Binding-site contacts:
Ligand atom C3 contacts residue TYR135 of chain 1.E at 4.4 Å (hydrophobic).
Ligand atom C7 contacts residue ASN106 of chain 1.E at 3.5 Å.
Ligand atom O5 contacts residue ASN118 of chain 1.E at 2.4 Å (h-bond).
Ligand atom C7 contacts residue VAL104 of chain 1.E at 4.5 Å (hydrophobic).
Ligand atom C1 contacts residue ASN118 of chain 1.E at 1.4 Å.
Ligand atom C1 contacts residue TYR135 of chain 1.E at 4.4 Å (hydrophobic).
Ligand atom C5 contacts residue ASN118 of chain 1.E at 3.7 Å.
Ligand atom C7 contacts residue ASN118 of chain 1.E at 3.9 Å.
Ligand atom O7 contacts residue ASN118 of chain 1.E at 4.5 Å.
Ligand atom C2 contacts residue ASN118 of chain 1.E at 2.4 Å.
Ligand atom C8 contacts residue LEU137 of chain 1.E at 4.2 Å (hydrophobic).
Ligand atom C8 contacts residue ASP290 of chain 1.E at 3.6 Å.
Ligand atom N2 contacts residue ASN118 of chain 1.E at 2.9 Å (h-bond).
Ligand atom C8 contacts residue ASN106 of chain 1.E at 3.5 Å.
Ligand atom O7 contacts residue ASN106 of chain 1.E at 3.0 Å (h-bond).
Ligand atom C4 contacts residue ASN118 of chain 1.E at 4.2 Å.
Ligand atom C5 contacts residue TYR135 of chain 1.E at 4.4 Å (hydrophobic).
Ligand atom C8 contacts residue VAL104 of chain 1.E at 4.4 Å (hydrophobic).
Ligand atom C3 contacts residue ASN118 of chain 1.E at 3.8 Å.

Sequence of chain 1.E:
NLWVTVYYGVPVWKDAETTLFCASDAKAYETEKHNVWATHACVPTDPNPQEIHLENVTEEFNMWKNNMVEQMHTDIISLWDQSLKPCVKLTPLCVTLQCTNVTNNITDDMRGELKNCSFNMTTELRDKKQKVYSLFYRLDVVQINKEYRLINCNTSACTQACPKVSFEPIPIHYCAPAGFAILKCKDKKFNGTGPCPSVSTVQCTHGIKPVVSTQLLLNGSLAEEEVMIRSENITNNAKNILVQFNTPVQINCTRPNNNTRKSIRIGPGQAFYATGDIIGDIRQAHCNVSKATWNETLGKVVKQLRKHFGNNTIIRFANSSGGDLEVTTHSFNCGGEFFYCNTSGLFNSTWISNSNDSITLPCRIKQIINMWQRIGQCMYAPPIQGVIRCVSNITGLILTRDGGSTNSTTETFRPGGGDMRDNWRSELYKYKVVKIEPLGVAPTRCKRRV

A small-molecule ligand and the protein it binds are described below.
Small molecule (SMILES): CC(=O)N[C@@H]1[C@@H](O)[C@H](O)[C@@H](CO)O[C@H]1O